A protein and the small-molecule ligand that binds it are described below.
Small molecule (SMILES): Cc1cn([C@H]2C[C@H](O[P](=O)(O)OC[C@H]3O[C@@H](n4ccc(N)nc4=O)C[C@@H]3O[P](=O)(O)OC[C@H]3O[C@@H](n4cnc5c(=O)nc(N)[nH]c54)C[C@@H]3O[P](=O)(O)OC[C@H]3O[C@@H](n4cnc5c(=O)nc(N)[nH]c54)C[C@@H]3O)[C@@H](CO[P](=O)(O)O[C@H]3C[C@H](n4cnc5c(=O)nc(N)[nH]c54)O[C@@H]3COP(=O)(O)O)O2)c(=O)[nH]c1=O

Binding-site contacts:
Ligand atom OP2 contacts residue LYS70 of chain 1.A at 3.2 Å.
Ligand atom N1 contacts residue HIS36 of chain 1.A at 3.8 Å.
Ligand atom O4' contacts residue ALA40 of chain 1.A at 4.0 Å.
Ligand atom P contacts residue VAL67 of chain 1.A at 3.8 Å.
Ligand atom C4' contacts residue GLY66 of chain 1.A at 3.6 Å.
Ligand atom OP1 contacts residue VAL67 of chain 1.A at 3.5 Å (h-bond).
Ligand atom O3' contacts residue VAL67 of chain 1.A at 3.7 Å.
Ligand atom OP2 contacts residue NA1 of chain 1.H at 3.7 Å.
Ligand atom OP1 contacts residue GLY66 of chain 1.A at 2.6 Å (h-bond).
Ligand atom N3 contacts residue ALA40 of chain 1.A at 3.7 Å.
Ligand atom O3' contacts residue ILE71 of chain 1.A at 3.6 Å.
Ligand atom OP1 contacts residue LEU64 of chain 1.A at 3.6 Å.
Ligand atom P contacts residue ILE71 of chain 1.A at 3.8 Å.
Ligand atom O5' contacts residue GLY68 of chain 1.A at 3.6 Å.
Ligand atom OP1 contacts residue THR69 of chain 1.A at 3.7 Å.
Ligand atom OP2 contacts residue THR69 of chain 1.A at 3.6 Å.
Ligand atom OP1 contacts residue LYS70 of chain 1.A at 3.6 Å.
Ligand atom OP2 contacts residue GLY68 of chain 1.A at 3.9 Å.
Ligand atom O3' contacts residue GLY66 of chain 1.A at 3.3 Å.
Ligand atom OP1 contacts residue NA1 of chain 1.H at 3.0 Å (h-bond).
Ligand atom P contacts residue LYS70 of chain 1.A at 3.8 Å.
Ligand atom P contacts residue LYS70 of chain 1.A at 3.7 Å.
Ligand atom OP2 contacts residue VAL67 of chain 1.A at 3.5 Å (h-bond).
Ligand atom C8 contacts residue LYS37 of chain 1.A at 3.8 Å.
Ligand atom O5' contacts residue LYS37 of chain 1.A at 3.9 Å.
Ligand atom C5' contacts residue GLY66 of chain 1.A at 3.5 Å.
Ligand atom OP1 contacts residue PRO65 of chain 1.A at 3.3 Å.
Ligand atom C5' contacts residue TYR41 of chain 1.A at 3.4 Å (hydrophobic).
Ligand atom OP2 contacts residue LYS70 of chain 1.A at 3.0 Å (salt-bridge).
Ligand atom OP2 contacts residue GLY68 of chain 1.A at 3.9 Å.
Ligand atom N7 contacts residue LYS37 of chain 1.A at 3.9 Å.
Ligand atom C5' contacts residue GLY68 of chain 1.A at 3.7 Å.
Ligand atom OP1 contacts residue GLY68 of chain 1.A at 2.8 Å (h-bond).
Ligand atom P contacts residue GLY68 of chain 1.A at 3.7 Å.
Ligand atom P contacts residue NA1 of chain 1.H at 3.8 Å.
Ligand atom OP1 contacts residue ILE71 of chain 1.A at 2.9 Å (h-bond).
Ligand atom C3' contacts residue GLY68 of chain 1.A at 3.8 Å.
Ligand atom OP3 contacts residue LYS37 of chain 1.A at 2.8 Å (salt-bridge).
Ligand atom OP1 contacts residue LYS70 of chain 1.A at 3.0 Å (salt-bridge).
Ligand atom P contacts residue GLY66 of chain 1.A at 3.6 Å.

Sequence of chain 1.A:
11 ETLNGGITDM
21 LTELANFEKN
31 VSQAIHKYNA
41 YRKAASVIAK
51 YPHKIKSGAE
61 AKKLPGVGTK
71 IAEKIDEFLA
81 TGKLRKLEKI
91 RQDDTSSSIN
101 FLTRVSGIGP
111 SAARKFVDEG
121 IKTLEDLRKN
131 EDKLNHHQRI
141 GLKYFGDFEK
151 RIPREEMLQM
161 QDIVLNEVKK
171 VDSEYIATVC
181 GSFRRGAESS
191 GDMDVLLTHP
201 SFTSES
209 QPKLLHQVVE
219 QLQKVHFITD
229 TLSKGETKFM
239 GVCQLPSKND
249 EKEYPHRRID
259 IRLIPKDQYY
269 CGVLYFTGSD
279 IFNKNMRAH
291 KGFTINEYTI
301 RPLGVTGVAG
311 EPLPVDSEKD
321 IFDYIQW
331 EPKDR